A protein and the small-molecule ligand that binds it are described below.
Small molecule (SMILES): CC[C@H](C)[C@H](NC(=O)[C@H](CCCCN)NC(=O)[C@@H](N)CC1=NC=NC1)C(=O)N[C@@H](CC(C)C)C(=O)N[C@@H](Cc1cnc[nH]1)C(=O)N[C@@H](CCCN=C(N)N)C(=O)N[C@@H](CC(C)C)C(=O)N[C@@H](CC(C)C)C(=O)N[C@H](C=O)CCC(N)=O

Binding-site contacts:
Ligand atom C contacts residue LYS123 of chain 2.A at 3.9 Å.
Ligand atom CD2 contacts residue GLN136 of chain 2.A at 3.7 Å.
Ligand atom CD1 contacts residue ILE137 of chain 2.A at 3.7 Å (hydrophobic).
Ligand atom CE1 contacts residue GLU300 of chain 2.A at 3.6 Å.
Ligand atom CD2 contacts residue ILE119 of chain 2.A at 3.7 Å (hydrophobic).
Ligand atom CE1 contacts residue ILE137 of chain 2.A at 3.8 Å (hydrophobic).
Ligand atom CA contacts residue GLU295 of chain 2.A at 3.7 Å.
Ligand atom CB contacts residue GLU295 of chain 2.A at 3.2 Å.
Ligand atom OE1 contacts residue ARG129 of chain 2.A at 3.2 Å (salt-bridge).
Ligand atom NE2 contacts residue ILE137 of chain 2.A at 3.5 Å.
Ligand atom CG contacts residue GLU295 of chain 2.A at 3.4 Å.
Ligand atom N contacts residue GLU295 of chain 2.A at 3.1 Å (salt-bridge).
Ligand atom C contacts residue GLU295 of chain 2.A at 3.5 Å.
Ligand atom NE contacts residue GLU284 of chain 1.A at 3.6 Å.
Ligand atom CB contacts residue ARG129 of chain 2.A at 3.5 Å.
Ligand atom ND1 contacts residue ILE137 of chain 2.A at 3.8 Å.
Ligand atom CG contacts residue ARG129 of chain 2.A at 3.7 Å.
Ligand atom CD2 contacts residue LEU140 of chain 2.A at 3.8 Å (hydrophobic).
Ligand atom CG2 contacts residue MET287 of chain 1.A at 3.8 Å (hydrophobic).
Ligand atom CD1 contacts residue MET287 of chain 1.A at 3.7 Å (hydrophobic).
Ligand atom O contacts residue PRO283 of chain 1.A at 3.9 Å.
Ligand atom CG contacts residue LYS123 of chain 2.A at 3.4 Å.
Ligand atom CA contacts residue GLU295 of chain 2.A at 3.7 Å.
Ligand atom CB contacts residue GLU295 of chain 2.A at 3.6 Å.
Ligand atom N contacts residue GLU295 of chain 2.A at 2.7 Å (salt-bridge).
Ligand atom CG contacts residue GLU284 of chain 1.A at 3.8 Å.
Ligand atom CG1 contacts residue GLU295 of chain 2.A at 3.3 Å.
Ligand atom N contacts residue GLU295 of chain 2.A at 3.3 Å (salt-bridge).
Ligand atom CD contacts residue PRO283 of chain 1.A at 3.7 Å (hydrophobic).
Ligand atom CA contacts residue GLU295 of chain 2.A at 3.4 Å.
Ligand atom O contacts residue LYS123 of chain 2.A at 3.1 Å (salt-bridge).
Ligand atom CG contacts residue PRO283 of chain 1.A at 3.8 Å (hydrophobic).
Ligand atom NE2 contacts residue LYS141 of chain 2.A at 3.4 Å (salt-bridge).
Ligand atom CB contacts residue PRO283 of chain 1.A at 3.7 Å (hydrophobic).
Ligand atom CG contacts residue PRO283 of chain 1.A at 3.8 Å (hydrophobic).
Ligand atom O contacts residue GLU295 of chain 2.A at 3.4 Å (salt-bridge).
Ligand atom C contacts residue GLU295 of chain 2.A at 3.4 Å.
Ligand atom CD contacts residue ARG129 of chain 2.A at 3.5 Å.
Ligand atom CD2 contacts residue ILE137 of chain 2.A at 3.9 Å (hydrophobic).
Ligand atom NE2 contacts residue GLU300 of chain 2.A at 3.3 Å (salt-bridge).

Sequence of chain 1.A:
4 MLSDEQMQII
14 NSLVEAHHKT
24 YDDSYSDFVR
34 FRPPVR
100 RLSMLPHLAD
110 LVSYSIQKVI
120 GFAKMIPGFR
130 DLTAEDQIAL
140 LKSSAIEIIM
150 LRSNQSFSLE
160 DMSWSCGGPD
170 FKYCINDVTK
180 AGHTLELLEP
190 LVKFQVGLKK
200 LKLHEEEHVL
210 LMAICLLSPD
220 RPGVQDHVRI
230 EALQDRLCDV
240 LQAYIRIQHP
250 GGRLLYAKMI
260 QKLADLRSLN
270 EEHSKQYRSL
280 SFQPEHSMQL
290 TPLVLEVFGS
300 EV

Sequence of chain 2.A:
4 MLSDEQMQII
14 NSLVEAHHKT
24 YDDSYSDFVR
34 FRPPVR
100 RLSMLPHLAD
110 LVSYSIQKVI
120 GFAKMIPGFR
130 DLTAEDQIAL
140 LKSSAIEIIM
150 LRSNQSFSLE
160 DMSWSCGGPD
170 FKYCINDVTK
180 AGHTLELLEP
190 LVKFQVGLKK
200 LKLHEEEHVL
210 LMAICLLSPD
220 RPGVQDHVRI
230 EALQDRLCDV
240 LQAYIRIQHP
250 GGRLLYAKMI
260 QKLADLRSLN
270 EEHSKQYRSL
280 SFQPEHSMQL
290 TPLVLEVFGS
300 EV